Sequence of chain 1.D:
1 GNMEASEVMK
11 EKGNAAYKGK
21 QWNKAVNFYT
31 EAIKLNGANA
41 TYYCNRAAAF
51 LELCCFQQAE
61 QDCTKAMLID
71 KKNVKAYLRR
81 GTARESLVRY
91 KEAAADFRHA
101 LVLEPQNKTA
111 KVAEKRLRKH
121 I

The small molecule below binds the protein below.
Small molecule (SMILES): CSCC[C@H](NC(=O)[C@H](CCCCN)NC(=O)[C@H](CO)NC(=O)CN)C(=O)N[C@@H](/C=C/C(=O)O)C(=O)N[C@@H](CCC(=O)O)C(=O)N[C@H](C(=O)N[C@@H](CC(=O)O)C(=O)O)C(C)C

Binding-site contacts:
Ligand atom O contacts residue LYS75 of chain 1.D at 2.9 Å (salt-bridge).
Ligand atom CB contacts residue TYR29 of chain 1.D at 3.6 Å (hydrophobic).
Ligand atom SD contacts residue LEU78 of chain 1.D at 3.7 Å.
Ligand atom C contacts residue GLU104 of chain 1.D at 3.3 Å.
Ligand atom CA contacts residue ASN45 of chain 1.D at 3.8 Å.
Ligand atom O contacts residue ARG79 of chain 1.D at 2.8 Å (salt-bridge).
Ligand atom CG contacts residue ARG79 of chain 1.D at 3.8 Å.
Ligand atom OD2 contacts residue LYS75 of chain 1.D at 2.6 Å (salt-bridge).
Ligand atom O contacts residue ASN107 of chain 1.D at 3.2 Å (h-bond).
Ligand atom O contacts residue TYR17 of chain 1.D at 3.6 Å.
Ligand atom C contacts residue LYS10 of chain 1.D at 3.6 Å.
Ligand atom CA contacts residue GLU104 of chain 1.D at 3.6 Å.
Ligand atom OG contacts residue GLU104 of chain 1.D at 2.5 Å (salt-bridge).
Ligand atom CG2 contacts residue TYR29 of chain 1.D at 3.5 Å (hydrophobic).
Ligand atom CB contacts residue THR41 of chain 1.D at 3.6 Å.
Ligand atom O contacts residue THR41 of chain 1.D at 3.8 Å.
Ligand atom O contacts residue ASN14 of chain 1.D at 3.1 Å (h-bond).
Ligand atom N contacts residue ASN45 of chain 1.D at 3.3 Å (h-bond).
Ligand atom O contacts residue ARG79 of chain 1.D at 3.1 Å (salt-bridge).
Ligand atom CB contacts residue ASN107 of chain 1.D at 3.7 Å.
Ligand atom OXT contacts residue LYS10 of chain 1.D at 3.0 Å (salt-bridge).
Ligand atom OD1 contacts residue LYS75 of chain 1.D at 3.3 Å (salt-bridge).
Ligand atom CB contacts residue ASN45 of chain 1.D at 3.6 Å.
Ligand atom OG contacts residue VAL74 of chain 1.D at 3.7 Å.
Ligand atom N contacts residue LYS75 of chain 1.D at 3.8 Å.
Ligand atom CB contacts residue ASN14 of chain 1.D at 3.6 Å.
Ligand atom C contacts residue THR41 of chain 1.D at 3.8 Å.
Ligand atom SD contacts residue THR82 of chain 1.D at 3.7 Å.
Ligand atom CG1 contacts residue TYR29 of chain 1.D at 3.5 Å (hydrophobic).
Ligand atom CA contacts residue GLU104 of chain 1.D at 3.2 Å.
Ligand atom CE contacts residue THR82 of chain 1.D at 3.7 Å.
Ligand atom CB contacts residue GLU104 of chain 1.D at 3.2 Å.
Ligand atom N contacts residue GLU104 of chain 1.D at 2.6 Å (salt-bridge).
Ligand atom O contacts residue LYS75 of chain 1.D at 3.3 Å (salt-bridge).
Ligand atom CG contacts residue LYS75 of chain 1.D at 3.3 Å.
Ligand atom C contacts residue LYS75 of chain 1.D at 3.8 Å.
Ligand atom O contacts residue LYS10 of chain 1.D at 3.2 Å.
Ligand atom C contacts residue ARG79 of chain 1.D at 3.7 Å.
Ligand atom CG2 contacts residue ASN14 of chain 1.D at 3.3 Å.
Ligand atom O contacts residue ASN45 of chain 1.D at 3.0 Å (h-bond).